Sequence of chain 1.A:
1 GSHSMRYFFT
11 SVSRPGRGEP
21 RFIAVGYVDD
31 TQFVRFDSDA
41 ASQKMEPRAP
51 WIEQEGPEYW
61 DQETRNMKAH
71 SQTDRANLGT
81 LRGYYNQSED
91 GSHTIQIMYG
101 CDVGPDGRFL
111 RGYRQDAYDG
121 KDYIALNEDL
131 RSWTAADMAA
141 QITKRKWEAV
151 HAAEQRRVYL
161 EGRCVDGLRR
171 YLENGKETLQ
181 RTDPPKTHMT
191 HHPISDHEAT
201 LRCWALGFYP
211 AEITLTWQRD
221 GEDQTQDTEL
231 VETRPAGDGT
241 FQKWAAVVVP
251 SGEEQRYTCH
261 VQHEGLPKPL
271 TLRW

This protein binds this small molecule.
Small molecule (SMILES): CC(C)C[C@H](NC(=O)[C@H](CCCCN)NC(=O)[C@H](CC(C)C)NC(=O)[C@H](CCC(=O)O)NC(=O)[C@@H](NC(=O)[C@@H](N)CS)[C@@H](C)O)C(=O)N[C@@H](CC(N)=O)C(=O)N[C@@H](CC(=O)O)C(=O)N[C@@H](Cc1ccc(O)cc1)C(=O)O

Binding-site contacts:
Ligand atom O contacts residue ARG163 of chain 1.A at 2.8 Å (salt-bridge).
Ligand atom C contacts residue ASN77 of chain 1.A at 3.5 Å.
Ligand atom N contacts residue TYR99 of chain 1.A at 3.0 Å (h-bond).
Ligand atom O contacts residue TYR159 of chain 1.A at 2.7 Å (h-bond).
Ligand atom N contacts residue ASN77 of chain 1.A at 2.8 Å (h-bond).
Ligand atom O contacts residue TYR84 of chain 1.A at 2.8 Å (h-bond).
Ligand atom C contacts residue TYR84 of chain 1.A at 3.4 Å (hydrophobic).
Ligand atom CA contacts residue TYR7 of chain 1.A at 3.3 Å (hydrophobic).
Ligand atom CE1 contacts residue ASP116 of chain 1.A at 3.4 Å.
Ligand atom OD1 contacts residue ARG156 of chain 1.A at 2.9 Å (salt-bridge).
Ligand atom CD2 contacts residue ASN77 of chain 1.A at 3.5 Å.
Ligand atom OG1 contacts residue GLU63 of chain 1.A at 2.8 Å (salt-bridge).
Ligand atom SG contacts residue ARG163 of chain 1.A at 3.1 Å (salt-bridge).
Ligand atom O contacts residue THR73 of chain 1.A at 3.3 Å.
Ligand atom OE2 contacts residue TYR159 of chain 1.A at 3.4 Å.
Ligand atom OG1 contacts residue ASN66 of chain 1.A at 3.1 Å (h-bond).
Ligand atom CD1 contacts residue HIS70 of chain 1.A at 3.5 Å.
Ligand atom O contacts residue TRP147 of chain 1.A at 2.9 Å (h-bond).
Ligand atom O contacts residue THR143 of chain 1.A at 2.7 Å (h-bond).
Ligand atom N contacts residue GLU63 of chain 1.A at 3.2 Å (salt-bridge).
Ligand atom OE1 contacts residue ARG156 of chain 1.A at 3.3 Å (salt-bridge).
Ligand atom OXT contacts residue LYS146 of chain 1.A at 3.5 Å (salt-bridge).
Ligand atom OE2 contacts residue ARG156 of chain 1.A at 3.1 Å.
Ligand atom OH contacts residue ASP116 of chain 1.A at 2.6 Å (salt-bridge).
Ligand atom OD2 contacts residue ASN77 of chain 1.A at 3.4 Å (h-bond).
Ligand atom CD2 contacts residue GLN62 of chain 1.A at 3.4 Å.
Ligand atom CG2 contacts residue TYR7 of chain 1.A at 3.5 Å (hydrophobic).
Ligand atom O contacts residue ASN77 of chain 1.A at 3.4 Å (h-bond).
Ligand atom O contacts residue ASN66 of chain 1.A at 3.4 Å.
Ligand atom OXT contacts residue TYR84 of chain 1.A at 3.4 Å (h-bond).
Ligand atom CD1 contacts residue ARG114 of chain 1.A at 3.4 Å.
Ligand atom N contacts residue TYR7 of chain 1.A at 2.8 Å (h-bond).
Ligand atom CB contacts residue TYR99 of chain 1.A at 3.4 Å (hydrophobic).
Ligand atom N contacts residue TYR171 of chain 1.A at 2.8 Å (h-bond).
Ligand atom CA contacts residue ASN77 of chain 1.A at 3.3 Å.
Ligand atom CZ contacts residue ASP116 of chain 1.A at 3.4 Å.
Ligand atom C contacts residue TYR7 of chain 1.A at 3.5 Å (hydrophobic).
Ligand atom O contacts residue HIS70 of chain 1.A at 3.1 Å.
Ligand atom O contacts residue ASN66 of chain 1.A at 3.4 Å (h-bond).
Ligand atom CB contacts residue TYR99 of chain 1.A at 3.5 Å (hydrophobic).